The protein below binds the small molecule below.
Small molecule (SMILES): CC(C)(C)OC(=O)N1CC[C@@]2(C(=O)Nc3ccccc32)[C@@H]1c1ccccc1

Binding-site contacts:
Ligand atom C25 contacts residue PHE134 of chain 1.B at 4.3 Å (hydrophobic).
Ligand atom C18 contacts residue PHE62 of chain 1.B at 4.2 Å (hydrophobic).
Ligand atom C19 contacts residue PHE65 of chain 1.B at 3.2 Å (hydrophobic).
Ligand atom C4 contacts residue ILE147 of chain 1.B at 4.3 Å (hydrophobic).
Ligand atom C20 contacts residue TRP251 of chain 1.B at 3.9 Å (hydrophobic).
Ligand atom C20 contacts residue ALA69 of chain 1.B at 4.0 Å (hydrophobic).
Ligand atom C25 contacts residue PHE65 of chain 1.B at 3.3 Å (hydrophobic).
Ligand atom C26 contacts residue LEU68 of chain 1.B at 4.1 Å (hydrophobic).
Ligand atom C2 contacts residue ILE147 of chain 1.B at 3.7 Å (hydrophobic).
Ligand atom C26 contacts residue PHE65 of chain 1.B at 3.8 Å (hydrophobic).
Ligand atom C3 contacts residue PHE134 of chain 1.B at 3.9 Å (hydrophobic).
Ligand atom C24 contacts residue PHE134 of chain 1.B at 3.7 Å (hydrophobic).
Ligand atom C2 contacts residue PHE134 of chain 1.B at 3.8 Å (hydrophobic).
Ligand atom C12 contacts residue PHE143 of chain 1.B at 3.9 Å (hydrophobic).
Ligand atom C3 contacts residue ILE147 of chain 1.B at 3.9 Å (hydrophobic).
Ligand atom C3 contacts residue THR110 of chain 1.B at 4.1 Å.
Ligand atom O21 contacts residue THR110 of chain 1.B at 3.3 Å (h-bond).
Ligand atom N11 contacts residue HIS229 of chain 1.B at 4.3 Å.
Ligand atom O21 contacts residue MET106 of chain 1.B at 3.5 Å.
Ligand atom C27 contacts residue PHE65 of chain 1.B at 4.3 Å (hydrophobic).
Ligand atom C4 contacts residue THR110 of chain 1.B at 3.8 Å.
Ligand atom C1 contacts residue PHE134 of chain 1.B at 4.2 Å (hydrophobic).
Ligand atom C13 contacts residue LEU107 of chain 1.B at 3.8 Å (hydrophobic).
Ligand atom C1 contacts residue ILE147 of chain 1.B at 3.4 Å (hydrophobic).
Ligand atom C19 contacts residue THR66 of chain 1.B at 4.1 Å.
Ligand atom N7 contacts residue THR110 of chain 1.B at 2.7 Å (h-bond).
Ligand atom C18 contacts residue LEU139 of chain 1.B at 4.1 Å (hydrophobic).
Ligand atom C8 contacts residue THR110 of chain 1.B at 3.3 Å.
Ligand atom C20 contacts residue THR66 of chain 1.B at 4.3 Å.
Ligand atom C6 contacts residue PHE143 of chain 1.B at 4.0 Å (hydrophobic).
Ligand atom C6 contacts residue ILE147 of chain 1.B at 3.6 Å (hydrophobic).
Ligand atom C1 contacts residue LEU139 of chain 1.B at 4.1 Å (hydrophobic).
Ligand atom C12 contacts residue HIS229 of chain 1.B at 3.6 Å.
Ligand atom C14 contacts residue HIS229 of chain 1.B at 3.9 Å.
Ligand atom C12 contacts residue ILE103 of chain 1.B at 3.5 Å (hydrophobic).
Ligand atom C24 contacts residue PHE65 of chain 1.B at 3.6 Å (hydrophobic).
Ligand atom O15 contacts residue HIS229 of chain 1.B at 3.0 Å.
Ligand atom C13 contacts residue ILE103 of chain 1.B at 3.5 Å (hydrophobic).
Ligand atom C3 contacts residue ILE121 of chain 1.B at 4.2 Å (hydrophobic).
Ligand atom C5 contacts residue ILE147 of chain 1.B at 4.1 Å (hydrophobic).

Sequence of chain 1.B:
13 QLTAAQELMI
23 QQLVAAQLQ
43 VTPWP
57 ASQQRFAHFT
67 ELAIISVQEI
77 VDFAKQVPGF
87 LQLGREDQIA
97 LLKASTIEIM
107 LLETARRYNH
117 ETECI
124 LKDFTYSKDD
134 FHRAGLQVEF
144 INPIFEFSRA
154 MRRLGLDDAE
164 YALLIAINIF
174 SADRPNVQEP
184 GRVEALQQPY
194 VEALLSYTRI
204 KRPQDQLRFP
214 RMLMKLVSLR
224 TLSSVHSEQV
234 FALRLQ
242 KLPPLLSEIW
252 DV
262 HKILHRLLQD